Sequence of chain 3.A:
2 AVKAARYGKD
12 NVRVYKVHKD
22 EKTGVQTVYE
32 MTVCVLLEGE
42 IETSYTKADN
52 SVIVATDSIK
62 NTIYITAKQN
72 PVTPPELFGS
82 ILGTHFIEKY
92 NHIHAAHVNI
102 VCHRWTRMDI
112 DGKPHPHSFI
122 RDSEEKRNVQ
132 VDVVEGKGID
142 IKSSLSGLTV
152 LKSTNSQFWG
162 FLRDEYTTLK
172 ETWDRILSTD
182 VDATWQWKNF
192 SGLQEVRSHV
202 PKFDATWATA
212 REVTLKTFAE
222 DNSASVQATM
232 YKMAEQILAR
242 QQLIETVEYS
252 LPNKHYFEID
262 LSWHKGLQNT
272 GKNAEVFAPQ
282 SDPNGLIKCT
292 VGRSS

Sequence of chain 4.A:
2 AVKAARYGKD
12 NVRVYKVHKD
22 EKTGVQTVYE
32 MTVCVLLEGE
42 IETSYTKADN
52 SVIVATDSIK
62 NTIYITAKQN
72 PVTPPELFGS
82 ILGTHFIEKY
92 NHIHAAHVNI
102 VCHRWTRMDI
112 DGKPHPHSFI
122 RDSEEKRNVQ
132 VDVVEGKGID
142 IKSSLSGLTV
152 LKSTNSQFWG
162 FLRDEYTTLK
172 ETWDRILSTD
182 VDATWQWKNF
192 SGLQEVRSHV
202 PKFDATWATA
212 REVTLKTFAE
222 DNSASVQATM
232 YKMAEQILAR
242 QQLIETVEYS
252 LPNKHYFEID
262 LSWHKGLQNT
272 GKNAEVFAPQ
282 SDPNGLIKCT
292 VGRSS

Binding-site contacts:
Ligand atom C2 contacts residue VAL227 of chain 3.A at 3.9 Å (hydrophobic).
Ligand atom C8 contacts residue PHE159 of chain 3.A at 3.7 Å (hydrophobic).
Ligand atom C10 contacts residue ARG176 of chain 3.A at 3.3 Å.
Ligand atom O2 contacts residue GLN228 of chain 3.A at 3.8 Å.
Ligand atom C5 contacts residue PHE159 of chain 3.A at 3.4 Å (hydrophobic).
Ligand atom C8 contacts residue THR57 of chain 4.A at 3.3 Å.
Ligand atom C4 contacts residue ASN254 of chain 3.A at 3.7 Å.
Ligand atom C6 contacts residue PHE159 of chain 3.A at 3.5 Å (hydrophobic).
Ligand atom C2 contacts residue PHE159 of chain 3.A at 3.6 Å (hydrophobic).
Ligand atom N7 contacts residue PHE159 of chain 3.A at 3.7 Å.
Ligand atom N7 contacts residue THR57 of chain 4.A at 2.9 Å (h-bond).
Ligand atom O8 contacts residue ASP58 of chain 4.A at 3.0 Å (salt-bridge).
Ligand atom N1 contacts residue GLN228 of chain 3.A at 3.0 Å (h-bond).
Ligand atom O8 contacts residue ALA56 of chain 4.A at 3.5 Å.
Ligand atom C4 contacts residue ARG176 of chain 3.A at 3.8 Å.
Ligand atom O6 contacts residue ILE54 of chain 4.A at 3.6 Å.
Ligand atom C2 contacts residue ARG176 of chain 3.A at 3.6 Å.
Ligand atom O6 contacts residue TYR8 of chain 4.A at 3.8 Å.
Ligand atom O8 contacts residue THR57 of chain 4.A at 3.2 Å (h-bond).
Ligand atom C6 contacts residue GLN228 of chain 3.A at 3.7 Å.
Ligand atom N9 contacts residue PHE159 of chain 3.A at 3.5 Å.
Ligand atom C8 contacts residue LEU170 of chain 3.A at 3.9 Å (hydrophobic).
Ligand atom N3 contacts residue PHE159 of chain 3.A at 3.7 Å.
Ligand atom N3 contacts residue ARG176 of chain 3.A at 3.0 Å (salt-bridge).
Ligand atom O8 contacts residue LEU170 of chain 3.A at 3.4 Å.
Ligand atom O2 contacts residue VAL227 of chain 3.A at 2.9 Å (h-bond).
Ligand atom N3 contacts residue ASN254 of chain 3.A at 3.3 Å (h-bond).
Ligand atom C8 contacts residue ASP58 of chain 4.A at 3.9 Å.
Ligand atom C8 contacts residue ALA56 of chain 4.A at 3.9 Å (hydrophobic).
Ligand atom C4 contacts residue PHE159 of chain 3.A at 3.4 Å (hydrophobic).
Ligand atom C2 contacts residue ASN254 of chain 3.A at 4.0 Å.
Ligand atom O2 contacts residue SER226 of chain 3.A at 3.5 Å.
Ligand atom O2 contacts residue ARG176 of chain 3.A at 2.9 Å (salt-bridge).
Ligand atom N1 contacts residue PHE159 of chain 3.A at 3.5 Å.
Ligand atom O6 contacts residue GLN228 of chain 3.A at 2.9 Å (h-bond).
Ligand atom C10 contacts residue PHE159 of chain 3.A at 4.0 Å (hydrophobic).
Ligand atom N7 contacts residue ALA56 of chain 4.A at 3.7 Å.
Ligand atom C2 contacts residue GLN228 of chain 3.A at 3.8 Å.
Ligand atom O2 contacts residue PHE159 of chain 3.A at 3.8 Å.
Ligand atom O6 contacts residue THR57 of chain 4.A at 3.9 Å.

The small molecule below binds the protein below.
Small molecule (SMILES): Cn1c(=O)[nH]c2c(=O)[nH]c(=O)[nH]c21